This protein binds this small molecule.
Small molecule (SMILES): CC(C)CCC[C@@H](C)[C@H]1CC[C@H]2[C@@H]3CC=C4C[C@@H](O)CC[C@]4(C)[C@H]3CC[C@]12C

Sequence of chain 1.A:
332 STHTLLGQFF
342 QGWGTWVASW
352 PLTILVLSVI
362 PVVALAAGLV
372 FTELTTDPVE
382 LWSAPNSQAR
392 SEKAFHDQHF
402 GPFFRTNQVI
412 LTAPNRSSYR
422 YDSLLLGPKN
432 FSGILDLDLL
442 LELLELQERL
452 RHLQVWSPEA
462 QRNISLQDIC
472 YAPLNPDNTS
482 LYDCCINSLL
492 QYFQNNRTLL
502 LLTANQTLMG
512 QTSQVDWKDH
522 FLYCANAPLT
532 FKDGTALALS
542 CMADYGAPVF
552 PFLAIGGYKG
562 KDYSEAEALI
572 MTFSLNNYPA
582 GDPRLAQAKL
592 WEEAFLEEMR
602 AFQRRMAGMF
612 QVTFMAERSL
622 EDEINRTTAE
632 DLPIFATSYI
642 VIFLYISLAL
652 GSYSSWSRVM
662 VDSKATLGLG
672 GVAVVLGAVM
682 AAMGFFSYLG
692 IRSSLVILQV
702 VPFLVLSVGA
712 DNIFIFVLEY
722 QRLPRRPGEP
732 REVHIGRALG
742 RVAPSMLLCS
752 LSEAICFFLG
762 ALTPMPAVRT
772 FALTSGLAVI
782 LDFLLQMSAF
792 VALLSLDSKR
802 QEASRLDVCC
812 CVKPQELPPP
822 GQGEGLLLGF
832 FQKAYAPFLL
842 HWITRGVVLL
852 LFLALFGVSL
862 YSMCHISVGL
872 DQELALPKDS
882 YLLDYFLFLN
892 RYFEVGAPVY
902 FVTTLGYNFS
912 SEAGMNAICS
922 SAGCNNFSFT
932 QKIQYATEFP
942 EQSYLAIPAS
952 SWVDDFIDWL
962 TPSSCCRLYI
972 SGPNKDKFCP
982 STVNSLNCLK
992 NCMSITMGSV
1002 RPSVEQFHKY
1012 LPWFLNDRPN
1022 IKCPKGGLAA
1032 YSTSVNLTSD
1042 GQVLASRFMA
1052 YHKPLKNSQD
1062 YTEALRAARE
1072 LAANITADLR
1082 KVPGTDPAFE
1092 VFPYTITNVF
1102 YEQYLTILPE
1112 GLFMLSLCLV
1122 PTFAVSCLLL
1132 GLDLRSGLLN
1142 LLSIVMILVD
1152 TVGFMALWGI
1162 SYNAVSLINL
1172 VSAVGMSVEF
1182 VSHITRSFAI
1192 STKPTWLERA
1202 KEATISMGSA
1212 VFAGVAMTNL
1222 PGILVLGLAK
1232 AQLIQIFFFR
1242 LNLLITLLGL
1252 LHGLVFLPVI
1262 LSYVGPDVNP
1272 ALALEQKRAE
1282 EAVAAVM

Binding-site contacts:
Ligand atom C16 contacts residue SER359 of chain 1.A at 4.5 Å.
Ligand atom C26 contacts residue LEU786 of chain 1.A at 3.9 Å (hydrophobic).
Ligand atom C5 contacts residue TRP347 of chain 1.A at 4.3 Å (hydrophobic).
Ligand atom C24 contacts residue SER359 of chain 1.A at 4.4 Å.
Ligand atom C16 contacts residue LEU358 of chain 1.A at 3.4 Å (hydrophobic).
Ligand atom C19 contacts residue TRP347 of chain 1.A at 3.7 Å (hydrophobic).
Ligand atom C6 contacts residue LEU358 of chain 1.A at 3.9 Å (hydrophobic).
Ligand atom C27 contacts residue PRO362 of chain 1.A at 3.7 Å (hydrophobic).
Ligand atom C26 contacts residue VAL363 of chain 1.A at 3.4 Å (hydrophobic).
Ligand atom C24 contacts residue LEU786 of chain 1.A at 4.1 Å (hydrophobic).
Ligand atom C15 contacts residue LEU358 of chain 1.A at 3.6 Å (hydrophobic).
Ligand atom C26 contacts residue LEU782 of chain 1.A at 4.5 Å (hydrophobic).
Ligand atom C24 contacts residue LEU785 of chain 1.A at 4.1 Å (hydrophobic).
Ligand atom C18 contacts residue TRP344 of chain 1.A at 3.5 Å (hydrophobic).
Ligand atom C7 contacts residue LEU358 of chain 1.A at 3.4 Å (hydrophobic).
Ligand atom C23 contacts residue LEU785 of chain 1.A at 4.0 Å (hydrophobic).
Ligand atom C19 contacts residue TRP344 of chain 1.A at 4.5 Å (hydrophobic).
Ligand atom C4 contacts residue TRP347 of chain 1.A at 4.1 Å (hydrophobic).